Sequence of chain 1.B:
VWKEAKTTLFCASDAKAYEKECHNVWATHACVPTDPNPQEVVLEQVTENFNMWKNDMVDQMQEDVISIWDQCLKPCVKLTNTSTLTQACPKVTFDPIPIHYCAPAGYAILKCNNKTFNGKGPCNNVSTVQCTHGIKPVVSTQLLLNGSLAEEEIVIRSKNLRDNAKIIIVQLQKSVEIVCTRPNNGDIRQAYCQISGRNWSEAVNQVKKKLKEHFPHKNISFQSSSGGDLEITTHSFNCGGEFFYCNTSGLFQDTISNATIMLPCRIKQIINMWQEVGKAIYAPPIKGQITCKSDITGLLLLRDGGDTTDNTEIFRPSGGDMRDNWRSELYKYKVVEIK

A protein and the small-molecule ligand that binds it are described below.
Small molecule (SMILES): CC(=O)N[C@@H]1[C@@H](O)[C@H](O)[C@@H](CO)O[C@H]1O

Binding-site contacts:
Ligand atom C1 contacts residue ASN125 of chain 1.B at 1.4 Å.
Ligand atom N2 contacts residue ASN125 of chain 1.B at 2.8 Å (h-bond).
Ligand atom C3 contacts residue ASN125 of chain 1.B at 3.8 Å.
Ligand atom C1 contacts residue ASN113 of chain 1.B at 3.9 Å.
Ligand atom C5 contacts residue ASN125 of chain 1.B at 3.7 Å.
Ligand atom O5 contacts residue ASN113 of chain 1.B at 3.5 Å.
Ligand atom O6 contacts residue ASN113 of chain 1.B at 3.4 Å (h-bond).
Ligand atom C7 contacts residue ASN125 of chain 1.B at 3.0 Å.
Ligand atom C6 contacts residue ASN113 of chain 1.B at 4.1 Å.
Ligand atom O6 contacts residue VAL42 of chain 1.B at 3.9 Å.
Ligand atom C4 contacts residue ASN125 of chain 1.B at 4.2 Å.
Ligand atom C2 contacts residue ASN125 of chain 1.B at 2.4 Å.
Ligand atom O5 contacts residue ASN125 of chain 1.B at 2.4 Å (h-bond).
Ligand atom O7 contacts residue ASN125 of chain 1.B at 2.7 Å (h-bond).
Ligand atom C8 contacts residue ASN125 of chain 1.B at 4.2 Å.